Binding-site contacts:
Ligand atom N6 contacts residue ILE207 of chain 1.B at 3.9 Å.
Ligand atom C2 contacts residue MET181 of chain 1.B at 3.5 Å (hydrophobic).
Ligand atom O2' contacts residue GLU182 of chain 1.B at 3.8 Å.
Ligand atom C4 contacts residue PHE160 of chain 1.B at 3.7 Å (hydrophobic).
Ligand atom C5 contacts residue PHE160 of chain 1.B at 3.8 Å (hydrophobic).
Ligand atom C8 contacts residue CYS92 of chain 1.B at 3.8 Å (hydrophobic).
Ligand atom N3 contacts residue GLU180 of chain 1.B at 3.9 Å.
Ligand atom C3' contacts residue MET181 of chain 1.B at 3.8 Å (hydrophobic).
Ligand atom C6 contacts residue VAL179 of chain 1.B at 3.9 Å (hydrophobic).
Ligand atom O4' contacts residue SER91 of chain 1.B at 3.6 Å.
Ligand atom C5' contacts residue PHE160 of chain 1.B at 3.7 Å (hydrophobic).
Ligand atom N7 contacts residue CYS92 of chain 1.B at 3.7 Å.
Ligand atom O2' contacts residue GLU180 of chain 1.B at 2.8 Å.
Ligand atom C5' contacts residue HIS5 of chain 2.C at 3.1 Å.
Ligand atom N9 contacts residue SER91 of chain 1.B at 3.8 Å.
Ligand atom C4' contacts residue PO41 of chain 1.F at 3.6 Å.
Ligand atom C1' contacts residue PO41 of chain 1.F at 3.3 Å.
Ligand atom O4' contacts residue PO41 of chain 1.F at 3.4 Å (h-bond).
Ligand atom C3' contacts residue PO41 of chain 1.F at 3.8 Å.
Ligand atom N3 contacts residue MET181 of chain 1.B at 3.2 Å.
Ligand atom O5' contacts residue HIS5 of chain 2.C at 2.7 Å (h-bond).
Ligand atom O3' contacts residue GLU182 of chain 1.B at 2.8 Å (salt-bridge).
Ligand atom C5' contacts residue MET65 of chain 1.B at 3.7 Å (hydrophobic).
Ligand atom O2' contacts residue SER91 of chain 1.B at 3.9 Å.
Ligand atom C2' contacts residue SER91 of chain 1.B at 3.7 Å.
Ligand atom O4' contacts residue ARG44 of chain 2.C at 3.7 Å.
Ligand atom N7 contacts residue GLY93 of chain 1.B at 3.3 Å (h-bond).
Ligand atom N3 contacts residue PHE160 of chain 1.B at 3.5 Å.
Ligand atom O5' contacts residue PHE160 of chain 1.B at 3.2 Å.
Ligand atom C8 contacts residue SER91 of chain 1.B at 3.8 Å.
Ligand atom C1' contacts residue SER91 of chain 1.B at 3.3 Å.
Ligand atom N7 contacts residue VAL179 of chain 1.B at 3.8 Å.
Ligand atom O2' contacts residue MET181 of chain 1.B at 2.9 Å (h-bond).
Ligand atom C2' contacts residue PO41 of chain 1.F at 3.2 Å.
Ligand atom O3' contacts residue PO41 of chain 1.F at 3.1 Å (h-bond).
Ligand atom C5 contacts residue VAL179 of chain 1.B at 3.5 Å (hydrophobic).
Ligand atom N1 contacts residue PHE160 of chain 1.B at 3.7 Å.
Ligand atom C4' contacts residue ARG44 of chain 2.C at 3.7 Å.
Ligand atom C2 contacts residue PHE160 of chain 1.B at 3.4 Å (hydrophobic).
Ligand atom C4 contacts residue VAL179 of chain 1.B at 3.7 Å (hydrophobic).

Sequence of chain 2.C:
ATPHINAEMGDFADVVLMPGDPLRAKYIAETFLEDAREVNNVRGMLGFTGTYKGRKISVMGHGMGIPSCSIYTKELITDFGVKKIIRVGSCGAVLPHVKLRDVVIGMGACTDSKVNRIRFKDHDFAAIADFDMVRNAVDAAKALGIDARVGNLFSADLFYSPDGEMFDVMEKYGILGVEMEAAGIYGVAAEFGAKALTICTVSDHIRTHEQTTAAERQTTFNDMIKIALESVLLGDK

Sequence of chain 1.B:
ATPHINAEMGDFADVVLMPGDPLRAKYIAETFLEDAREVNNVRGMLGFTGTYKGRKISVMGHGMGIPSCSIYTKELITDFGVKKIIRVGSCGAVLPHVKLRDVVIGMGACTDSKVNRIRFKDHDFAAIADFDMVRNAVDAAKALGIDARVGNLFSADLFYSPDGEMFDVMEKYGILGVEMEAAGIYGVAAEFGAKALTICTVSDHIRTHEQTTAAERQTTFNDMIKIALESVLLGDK

The protein below binds the small molecule below.
Small molecule (SMILES): Nc1ncnc2c1ncn2[C@@H]1O[C@H](CO)[C@@H](O)[C@@H]1O